Binding-site contacts:
Ligand atom CA contacts residue THR82 of chain 1.C at 3.2 Å.
Ligand atom CAN contacts residue LEU81 of chain 1.C at 3.6 Å (hydrophobic).
Ligand atom O contacts residue TRP97 of chain 1.C at 3.0 Å (h-bond).
Ligand atom CAV contacts residue GLY80 of chain 1.C at 3.9 Å.
Ligand atom CAG contacts residue LEU66 of chain 1.C at 3.8 Å (hydrophobic).
Ligand atom CBA contacts residue THR82 of chain 1.C at 3.9 Å.
Ligand atom NAX contacts residue THR82 of chain 1.C at 2.8 Å (h-bond).
Ligand atom CAN contacts residue GLY80 of chain 1.C at 3.5 Å.
Ligand atom CAZ contacts residue GLY80 of chain 1.C at 3.7 Å.
Ligand atom O contacts residue GLN93 of chain 1.C at 3.3 Å (h-bond).
Ligand atom CAG contacts residue VAL72 of chain 1.C at 3.8 Å (hydrophobic).
Ligand atom OAF contacts residue THR82 of chain 1.C at 3.6 Å (h-bond).
Ligand atom CB contacts residue TRP84 of chain 1.C at 3.6 Å (hydrophobic).
Ligand atom OAF contacts residue ASP83 of chain 1.C at 3.7 Å.
Ligand atom N contacts residue GLU88 of chain 1.C at 2.5 Å (salt-bridge).
Ligand atom CAJ contacts residue LYS71 of chain 1.C at 3.5 Å.
Ligand atom CB contacts residue ASP83 of chain 1.C at 3.9 Å.
Ligand atom CAG contacts residue LYS71 of chain 1.C at 3.5 Å.
Ligand atom NAW contacts residue GLY80 of chain 1.C at 3.2 Å (h-bond).
Ligand atom CAN contacts residue THR82 of chain 1.C at 3.2 Å.
Ligand atom CAJ contacts residue THR82 of chain 1.C at 3.4 Å.
Ligand atom CAV contacts residue TYR98 of chain 1.C at 3.4 Å (hydrophobic).
Ligand atom CB contacts residue GLU88 of chain 1.C at 3.3 Å.
Ligand atom OAE contacts residue LEU81 of chain 1.C at 3.3 Å.
Ligand atom CA contacts residue GLU88 of chain 1.C at 3.4 Å.
Ligand atom CAA contacts residue TRP84 of chain 1.C at 3.8 Å (hydrophobic).
Ligand atom CAR contacts residue THR82 of chain 1.C at 3.9 Å.
Ligand atom CAA contacts residue GLN93 of chain 1.C at 3.4 Å.
Ligand atom CAA contacts residue LEU81 of chain 1.C at 3.5 Å (hydrophobic).
Ligand atom CBI contacts residue THR82 of chain 1.C at 3.8 Å.
Ligand atom CB contacts residue THR82 of chain 1.C at 3.7 Å.
Ligand atom CAJ contacts residue VAL72 of chain 1.C at 3.6 Å (hydrophobic).
Ligand atom CA contacts residue ASP83 of chain 1.C at 3.3 Å.
Ligand atom CBG contacts residue GLY80 of chain 1.C at 3.3 Å.
Ligand atom OAD contacts residue THR82 of chain 1.C at 3.8 Å.
Ligand atom CAJ contacts residue GLY80 of chain 1.C at 3.9 Å.
Ligand atom CAJ contacts residue LEU81 of chain 1.C at 3.6 Å (hydrophobic).
Ligand atom N contacts residue ASP83 of chain 1.C at 3.4 Å (salt-bridge).
Ligand atom OAE contacts residue THR82 of chain 1.C at 2.7 Å (h-bond).
Ligand atom C contacts residue THR82 of chain 1.C at 3.5 Å.

The small molecule below binds the protein below.
Small molecule (SMILES): CC[C@H](N)C(=O)N[C@@H]1C(=O)N2[C@@H](CC[C@@H]1CO)CC[C@H]2C(=O)NC(c1ccccc1)c1ccccc1

Sequence of chain 1.C:
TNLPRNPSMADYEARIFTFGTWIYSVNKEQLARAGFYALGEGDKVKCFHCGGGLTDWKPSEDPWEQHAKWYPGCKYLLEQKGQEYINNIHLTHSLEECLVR